A protein and the small-molecule ligand that binds it are described below.
Small molecule (SMILES): CCCCC[C@H](O)OC[C@H](CO)O[C@@H](O)CCCC

Binding-site contacts:
Ligand atom C24 contacts residue VAL39 of chain 2.D at 3.9 Å (hydrophobic).
Ligand atom C36 contacts residue TYR36 of chain 2.D at 4.1 Å (hydrophobic).
Ligand atom O31 contacts residue ASN40 of chain 2.D at 4.4 Å.
Ligand atom C22 contacts residue LEU164 of chain 1.A at 4.0 Å (hydrophobic).
Ligand atom C2 contacts residue ILE43 of chain 2.D at 3.6 Å (hydrophobic).
Ligand atom C35 contacts residue TYR36 of chain 2.D at 3.9 Å (hydrophobic).
Ligand atom C31 contacts residue ASN40 of chain 2.D at 3.8 Å.
Ligand atom O21 contacts residue ILE43 of chain 2.D at 3.6 Å.
Ligand atom C31 contacts residue TYR36 of chain 2.D at 4.3 Å (hydrophobic).
Ligand atom C32 contacts residue ASN40 of chain 2.D at 4.2 Å.
Ligand atom C31 contacts residue VAL39 of chain 2.D at 4.4 Å (hydrophobic).
Ligand atom C3 contacts residue ASN40 of chain 2.D at 4.3 Å.
Ligand atom C24 contacts residue MYS1 of chain 2.BA at 3.8 Å.
Ligand atom C33 contacts residue TYR36 of chain 2.D at 3.5 Å (hydrophobic).
Ligand atom C21 contacts residue LEU164 of chain 1.A at 4.1 Å (hydrophobic).
Ligand atom O31 contacts residue VAL39 of chain 2.D at 4.4 Å.
Ligand atom C33 contacts residue ASN40 of chain 2.D at 4.2 Å.
Ligand atom C36 contacts residue LEU35 of chain 2.D at 3.9 Å (hydrophobic).
Ligand atom C3 contacts residue ILE43 of chain 2.D at 4.2 Å (hydrophobic).
Ligand atom C32 contacts residue VAL39 of chain 2.D at 3.4 Å (hydrophobic).
Ligand atom O31 contacts residue ILE43 of chain 2.D at 4.2 Å.
Ligand atom O32 contacts residue TYR36 of chain 2.D at 4.1 Å.
Ligand atom C34 contacts residue VAL39 of chain 2.D at 4.2 Å (hydrophobic).
Ligand atom C25 contacts residue VAL39 of chain 2.D at 4.4 Å (hydrophobic).
Ligand atom C34 contacts residue TYR36 of chain 2.D at 4.3 Å (hydrophobic).
Ligand atom C33 contacts residue VAL39 of chain 2.D at 4.3 Å (hydrophobic).
Ligand atom C23 contacts residue VAL39 of chain 2.D at 4.0 Å (hydrophobic).
Ligand atom O21 contacts residue LEU164 of chain 1.A at 4.0 Å.
Ligand atom O22 contacts residue LEU164 of chain 1.A at 3.7 Å.
Ligand atom C36 contacts residue LEU32 of chain 2.D at 4.2 Å (hydrophobic).
Ligand atom C23 contacts residue LEU164 of chain 1.A at 4.4 Å (hydrophobic).

Sequence of chain 2.D:
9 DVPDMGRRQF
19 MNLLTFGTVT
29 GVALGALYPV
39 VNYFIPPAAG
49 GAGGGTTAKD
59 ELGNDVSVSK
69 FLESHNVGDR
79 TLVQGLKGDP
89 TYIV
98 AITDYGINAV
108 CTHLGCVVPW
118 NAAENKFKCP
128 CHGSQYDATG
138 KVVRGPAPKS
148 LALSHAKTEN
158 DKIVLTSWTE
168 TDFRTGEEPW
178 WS

Sequence of chain 1.A:
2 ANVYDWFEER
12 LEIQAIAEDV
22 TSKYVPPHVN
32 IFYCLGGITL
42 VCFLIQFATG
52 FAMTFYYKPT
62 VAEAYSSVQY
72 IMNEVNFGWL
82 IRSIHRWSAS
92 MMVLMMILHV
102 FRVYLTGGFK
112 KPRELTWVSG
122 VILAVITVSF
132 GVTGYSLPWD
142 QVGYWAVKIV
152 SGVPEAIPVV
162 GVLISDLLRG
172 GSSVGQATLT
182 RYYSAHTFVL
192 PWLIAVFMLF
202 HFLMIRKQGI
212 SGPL